The protein below binds the small molecule below.
Small molecule (SMILES): CC(=O)N[C@H]1[C@H](O[C@H]2[C@H](O)[C@@H](NC(C)=O)CO[C@@H]2CO)O[C@H](CO)[C@@H](O[C@H]2O[C@H](CO)[C@@H](O)[C@H](O)[C@@H]2O)[C@@H]1O

Binding-site contacts:
Ligand atom O4 contacts residue ASN125 of chain 1.B at 4.3 Å.
Ligand atom C3 contacts residue ASN122 of chain 1.B at 3.8 Å.
Ligand atom O7 contacts residue ASN122 of chain 1.B at 3.8 Å.
Ligand atom O7 contacts residue GLU154 of chain 1.B at 3.9 Å.
Ligand atom C7 contacts residue GLU154 of chain 1.B at 4.4 Å.
Ligand atom C2 contacts residue ASN125 of chain 1.B at 4.1 Å.
Ligand atom C1 contacts residue ASN125 of chain 1.B at 3.1 Å.
Ligand atom O5 contacts residue ASN125 of chain 1.B at 3.5 Å (h-bond).
Ligand atom C3 contacts residue ASN125 of chain 1.B at 3.6 Å.
Ligand atom C1 contacts residue ASN122 of chain 1.B at 1.4 Å.
Ligand atom C4 contacts residue ASN122 of chain 1.B at 4.2 Å.
Ligand atom C7 contacts residue ALA123 of chain 1.B at 4.3 Å (hydrophobic).
Ligand atom C2 contacts residue ASN122 of chain 1.B at 2.6 Å.
Ligand atom O6 contacts residue VAL127 of chain 1.B at 4.0 Å.
Ligand atom C5 contacts residue ASN125 of chain 1.B at 3.5 Å.
Ligand atom C7 contacts residue ASN122 of chain 1.B at 3.6 Å.
Ligand atom C7 contacts residue THR124 of chain 1.B at 3.7 Å.
Ligand atom C8 contacts residue GLU169 of chain 1.B at 3.9 Å.
Ligand atom C8 contacts residue THR124 of chain 1.B at 2.5 Å.
Ligand atom C8 contacts residue ALA123 of chain 1.B at 3.5 Å (hydrophobic).
Ligand atom N2 contacts residue ASN122 of chain 1.B at 3.1 Å (h-bond).
Ligand atom N2 contacts residue ASN125 of chain 1.B at 4.1 Å.
Ligand atom O5 contacts residue ASN122 of chain 1.B at 2.2 Å (h-bond).
Ligand atom C5 contacts residue ASN122 of chain 1.B at 3.5 Å.
Ligand atom C4 contacts residue ASN125 of chain 1.B at 4.3 Å.
Ligand atom N2 contacts residue THR124 of chain 1.B at 3.6 Å.

Sequence of chain 1.B:
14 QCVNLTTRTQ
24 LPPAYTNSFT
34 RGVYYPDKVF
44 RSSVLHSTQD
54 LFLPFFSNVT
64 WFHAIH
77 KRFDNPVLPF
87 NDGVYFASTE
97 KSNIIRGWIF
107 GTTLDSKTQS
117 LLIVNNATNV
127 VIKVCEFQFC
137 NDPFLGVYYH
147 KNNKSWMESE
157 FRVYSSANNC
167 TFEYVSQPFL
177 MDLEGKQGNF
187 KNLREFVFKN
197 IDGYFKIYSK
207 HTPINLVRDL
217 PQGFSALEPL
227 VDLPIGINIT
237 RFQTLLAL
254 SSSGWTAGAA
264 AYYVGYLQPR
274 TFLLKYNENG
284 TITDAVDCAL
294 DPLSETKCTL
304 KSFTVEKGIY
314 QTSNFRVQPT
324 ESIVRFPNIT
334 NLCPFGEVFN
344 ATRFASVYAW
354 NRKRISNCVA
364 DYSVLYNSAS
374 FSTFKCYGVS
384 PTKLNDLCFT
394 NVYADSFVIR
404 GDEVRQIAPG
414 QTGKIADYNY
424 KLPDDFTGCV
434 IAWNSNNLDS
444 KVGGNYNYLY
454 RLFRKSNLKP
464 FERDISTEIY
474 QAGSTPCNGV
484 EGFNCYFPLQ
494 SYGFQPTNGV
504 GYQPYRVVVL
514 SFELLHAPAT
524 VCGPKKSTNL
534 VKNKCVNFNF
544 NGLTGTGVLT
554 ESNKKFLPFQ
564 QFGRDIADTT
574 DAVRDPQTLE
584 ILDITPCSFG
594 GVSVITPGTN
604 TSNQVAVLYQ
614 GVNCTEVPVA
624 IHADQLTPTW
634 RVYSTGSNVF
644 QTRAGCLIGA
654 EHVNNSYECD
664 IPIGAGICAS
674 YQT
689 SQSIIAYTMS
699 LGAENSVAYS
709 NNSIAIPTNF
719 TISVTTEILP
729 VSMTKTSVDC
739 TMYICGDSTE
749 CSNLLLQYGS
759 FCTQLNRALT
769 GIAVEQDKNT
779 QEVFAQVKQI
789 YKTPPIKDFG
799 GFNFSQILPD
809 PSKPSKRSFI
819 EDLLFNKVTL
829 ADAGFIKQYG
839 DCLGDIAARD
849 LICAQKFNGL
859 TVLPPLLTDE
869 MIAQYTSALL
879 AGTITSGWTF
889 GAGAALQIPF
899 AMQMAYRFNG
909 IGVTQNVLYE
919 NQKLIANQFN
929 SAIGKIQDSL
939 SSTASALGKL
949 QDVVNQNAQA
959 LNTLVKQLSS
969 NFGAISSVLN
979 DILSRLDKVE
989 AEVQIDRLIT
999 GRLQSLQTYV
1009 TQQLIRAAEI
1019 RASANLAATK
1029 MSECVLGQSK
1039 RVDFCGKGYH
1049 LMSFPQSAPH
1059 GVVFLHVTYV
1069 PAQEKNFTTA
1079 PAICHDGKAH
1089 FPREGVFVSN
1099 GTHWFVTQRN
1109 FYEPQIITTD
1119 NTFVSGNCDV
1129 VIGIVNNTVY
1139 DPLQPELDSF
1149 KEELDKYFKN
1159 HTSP